A small-molecule ligand and the protein it binds are described below.
Small molecule (SMILES): CC(=O)N[C@@H]1[C@@H](O)[C@H](O)[C@@H](CO)O[C@H]1O

Sequence of chain 1.A:
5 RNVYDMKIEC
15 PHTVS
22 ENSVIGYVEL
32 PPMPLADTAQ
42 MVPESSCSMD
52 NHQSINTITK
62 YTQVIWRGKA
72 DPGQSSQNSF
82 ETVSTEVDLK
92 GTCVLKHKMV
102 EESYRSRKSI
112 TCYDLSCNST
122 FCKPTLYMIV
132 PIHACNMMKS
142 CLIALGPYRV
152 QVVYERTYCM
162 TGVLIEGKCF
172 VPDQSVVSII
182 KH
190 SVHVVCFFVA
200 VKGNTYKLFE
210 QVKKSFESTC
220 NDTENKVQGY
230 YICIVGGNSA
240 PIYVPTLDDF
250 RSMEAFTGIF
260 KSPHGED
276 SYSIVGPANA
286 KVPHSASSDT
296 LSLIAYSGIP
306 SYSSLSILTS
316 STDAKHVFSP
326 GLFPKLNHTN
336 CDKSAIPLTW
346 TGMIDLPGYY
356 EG

Binding-site contacts:
Ligand atom C6 contacts residue ASN332 of chain 1.A at 4.5 Å.
Ligand atom C8 contacts residue LYS260 of chain 1.A at 3.2 Å.
Ligand atom O5 contacts residue ASN332 of chain 1.A at 2.5 Å (h-bond).
Ligand atom C3 contacts residue ASN332 of chain 1.A at 3.8 Å.
Ligand atom C2 contacts residue ASN332 of chain 1.A at 2.4 Å.
Ligand atom C1 contacts residue THR334 of chain 1.A at 3.7 Å.
Ligand atom O5 contacts residue THR334 of chain 1.A at 3.2 Å.
Ligand atom O6 contacts residue THR334 of chain 1.A at 4.4 Å.
Ligand atom C5 contacts residue ASN332 of chain 1.A at 3.7 Å.
Ligand atom C8 contacts residue PRO262 of chain 1.A at 4.2 Å (hydrophobic).
Ligand atom O7 contacts residue ASN332 of chain 1.A at 3.5 Å (h-bond).
Ligand atom C4 contacts residue ASN332 of chain 1.A at 4.3 Å.
Ligand atom C8 contacts residue PHE259 of chain 1.A at 3.9 Å (hydrophobic).
Ligand atom C6 contacts residue THR334 of chain 1.A at 3.7 Å.
Ligand atom C7 contacts residue ASN332 of chain 1.A at 3.3 Å.
Ligand atom N2 contacts residue ASN332 of chain 1.A at 2.8 Å (h-bond).
Ligand atom C5 contacts residue THR334 of chain 1.A at 3.5 Å.
Ligand atom C1 contacts residue ASN332 of chain 1.A at 1.4 Å.
Ligand atom C8 contacts residue ASN332 of chain 1.A at 4.3 Å.